Sequence of chain 1.A:
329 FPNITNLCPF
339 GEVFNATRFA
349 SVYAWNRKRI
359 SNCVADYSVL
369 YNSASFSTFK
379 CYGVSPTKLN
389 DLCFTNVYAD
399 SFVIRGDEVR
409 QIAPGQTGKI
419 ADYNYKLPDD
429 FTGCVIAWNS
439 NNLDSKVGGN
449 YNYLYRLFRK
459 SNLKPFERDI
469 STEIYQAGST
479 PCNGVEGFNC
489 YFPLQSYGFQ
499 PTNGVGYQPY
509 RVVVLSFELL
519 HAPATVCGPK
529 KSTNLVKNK

A small-molecule ligand and the protein it binds are described below.
Small molecule (SMILES): CC(=O)N[C@@H]1[C@@H](O)[C@H](O)[C@@H](CO)O[C@H]1O

Binding-site contacts:
Ligand atom C7 contacts residue PHE338 of chain 1.A at 4.5 Å (hydrophobic).
Ligand atom C1 contacts residue ASN343 of chain 1.A at 1.4 Å.
Ligand atom C2 contacts residue ASN343 of chain 1.A at 2.5 Å.
Ligand atom C8 contacts residue LEU368 of chain 1.A at 3.6 Å (hydrophobic).
Ligand atom C8 contacts residue GLY339 of chain 1.A at 4.2 Å.
Ligand atom O7 contacts residue GLY339 of chain 1.A at 3.5 Å.
Ligand atom C8 contacts residue PHE338 of chain 1.A at 4.0 Å (hydrophobic).
Ligand atom C3 contacts residue ASN343 of chain 1.A at 3.8 Å.
Ligand atom O5 contacts residue ASN343 of chain 1.A at 2.3 Å (h-bond).
Ligand atom O7 contacts residue ASN343 of chain 1.A at 4.1 Å.
Ligand atom O7 contacts residue PHE338 of chain 1.A at 4.3 Å.
Ligand atom C5 contacts residue ASN343 of chain 1.A at 3.7 Å.
Ligand atom C4 contacts residue ASN343 of chain 1.A at 4.2 Å.
Ligand atom C7 contacts residue ASN343 of chain 1.A at 3.8 Å.
Ligand atom C8 contacts residue PHE342 of chain 1.A at 3.8 Å (hydrophobic).
Ligand atom C7 contacts residue PHE342 of chain 1.A at 4.5 Å (hydrophobic).
Ligand atom N2 contacts residue ASN343 of chain 1.A at 3.1 Å (h-bond).
Ligand atom C7 contacts residue GLY339 of chain 1.A at 4.0 Å.